Binding-site contacts:
Ligand atom N2 contacts residue ASN371 of chain 1.D at 2.3 Å (h-bond).
Ligand atom C1 contacts residue ASN371 of chain 1.D at 1.4 Å.
Ligand atom C8 contacts residue GLU400 of chain 1.D at 3.3 Å.
Ligand atom C8 contacts residue ASN99 of chain 1.D at 4.3 Å.
Ligand atom O6 contacts residue ASN371 of chain 1.D at 4.4 Å.
Ligand atom N2 contacts residue SER398 of chain 1.D at 4.4 Å.
Ligand atom O7 contacts residue SER398 of chain 1.D at 2.6 Å (h-bond).
Ligand atom C7 contacts residue ASN371 of chain 1.D at 3.1 Å.
Ligand atom C8 contacts residue ILE399 of chain 1.D at 3.5 Å (hydrophobic).
Ligand atom O6 contacts residue NAG1 of chain 1.LA at 2.6 Å (h-bond).
Ligand atom C8 contacts residue SER369 of chain 1.D at 4.0 Å.
Ligand atom C3 contacts residue ASN371 of chain 1.D at 3.1 Å.
Ligand atom C7 contacts residue SER398 of chain 1.D at 3.2 Å.
Ligand atom C6 contacts residue NAG1 of chain 1.LA at 3.3 Å.
Ligand atom C6 contacts residue ASN371 of chain 1.D at 4.5 Å.
Ligand atom O5 contacts residue ASN371 of chain 1.D at 2.2 Å (h-bond).
Ligand atom O3 contacts residue GLU400 of chain 1.D at 4.3 Å.
Ligand atom O7 contacts residue ASN371 of chain 1.D at 3.3 Å (h-bond).
Ligand atom C1 contacts residue PRO381 of chain 1.D at 4.4 Å (hydrophobic).
Ligand atom C8 contacts residue SER398 of chain 1.D at 3.2 Å.
Ligand atom C5 contacts residue ASN371 of chain 1.D at 3.4 Å.
Ligand atom C2 contacts residue ASN371 of chain 1.D at 1.6 Å.
Ligand atom C8 contacts residue ASN371 of chain 1.D at 4.3 Å.
Ligand atom O5 contacts residue PRO381 of chain 1.D at 3.8 Å.
Ligand atom C4 contacts residue ASN371 of chain 1.D at 3.5 Å.
Ligand atom O3 contacts residue ASN371 of chain 1.D at 3.9 Å.

Sequence of chain 1.D:
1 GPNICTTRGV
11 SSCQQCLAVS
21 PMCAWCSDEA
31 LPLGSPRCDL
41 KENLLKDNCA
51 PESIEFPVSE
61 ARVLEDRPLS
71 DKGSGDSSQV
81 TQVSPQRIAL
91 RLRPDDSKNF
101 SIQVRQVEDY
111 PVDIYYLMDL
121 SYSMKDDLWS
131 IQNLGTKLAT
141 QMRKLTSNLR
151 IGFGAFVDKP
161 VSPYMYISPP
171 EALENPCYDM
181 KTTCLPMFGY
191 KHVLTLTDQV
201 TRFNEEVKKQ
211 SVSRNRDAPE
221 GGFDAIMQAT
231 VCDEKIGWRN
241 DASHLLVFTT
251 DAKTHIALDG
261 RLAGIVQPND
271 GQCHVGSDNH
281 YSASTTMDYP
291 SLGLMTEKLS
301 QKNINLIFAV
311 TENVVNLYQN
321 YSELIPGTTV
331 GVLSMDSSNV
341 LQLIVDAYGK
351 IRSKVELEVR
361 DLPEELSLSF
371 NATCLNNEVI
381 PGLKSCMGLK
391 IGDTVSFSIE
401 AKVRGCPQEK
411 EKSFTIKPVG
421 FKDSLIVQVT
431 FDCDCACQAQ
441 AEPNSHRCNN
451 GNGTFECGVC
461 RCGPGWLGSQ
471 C

This small molecule binds to this protein.
Small molecule (SMILES): CC(=O)N[C@H]1[C@H](O[C@H]2[C@H](O)[C@@H](NC(C)=O)CO[C@@H]2CO)O[C@H](CO)[C@@H](O)[C@@H]1O